Sequence of chain 1.B:
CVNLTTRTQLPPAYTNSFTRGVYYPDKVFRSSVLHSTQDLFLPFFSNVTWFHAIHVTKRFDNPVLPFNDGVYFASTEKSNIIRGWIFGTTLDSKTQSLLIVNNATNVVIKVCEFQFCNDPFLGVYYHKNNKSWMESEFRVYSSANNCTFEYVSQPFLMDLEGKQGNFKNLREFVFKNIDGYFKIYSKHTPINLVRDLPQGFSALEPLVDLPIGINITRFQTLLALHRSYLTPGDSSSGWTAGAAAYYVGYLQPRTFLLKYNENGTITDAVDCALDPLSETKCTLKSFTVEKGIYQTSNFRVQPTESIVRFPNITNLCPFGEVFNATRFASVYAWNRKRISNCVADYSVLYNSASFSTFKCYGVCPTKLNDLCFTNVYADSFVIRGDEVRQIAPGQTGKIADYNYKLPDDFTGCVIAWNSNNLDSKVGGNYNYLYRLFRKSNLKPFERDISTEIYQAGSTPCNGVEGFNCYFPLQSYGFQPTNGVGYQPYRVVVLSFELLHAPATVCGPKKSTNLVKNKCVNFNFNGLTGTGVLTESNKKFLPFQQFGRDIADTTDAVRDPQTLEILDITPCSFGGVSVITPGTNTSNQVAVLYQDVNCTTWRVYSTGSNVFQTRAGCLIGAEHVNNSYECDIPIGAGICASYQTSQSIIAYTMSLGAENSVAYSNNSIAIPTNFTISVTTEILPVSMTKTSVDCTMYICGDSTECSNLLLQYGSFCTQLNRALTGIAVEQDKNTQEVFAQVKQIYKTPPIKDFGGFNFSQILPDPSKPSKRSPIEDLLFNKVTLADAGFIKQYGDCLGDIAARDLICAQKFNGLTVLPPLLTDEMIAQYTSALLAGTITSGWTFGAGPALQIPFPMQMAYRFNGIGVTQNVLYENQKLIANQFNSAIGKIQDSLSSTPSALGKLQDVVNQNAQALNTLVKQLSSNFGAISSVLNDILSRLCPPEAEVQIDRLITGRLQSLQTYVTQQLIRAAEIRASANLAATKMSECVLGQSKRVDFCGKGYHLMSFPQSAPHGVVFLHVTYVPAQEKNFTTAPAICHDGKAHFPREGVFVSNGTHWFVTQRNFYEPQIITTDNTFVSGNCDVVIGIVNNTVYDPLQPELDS

Binding-site contacts:
Ligand atom C8 contacts residue ASN149 of chain 1.B at 3.7 Å.
Ligand atom O6 contacts residue HIS146 of chain 1.B at 4.4 Å.
Ligand atom C4 contacts residue ASN149 of chain 1.B at 4.4 Å.
Ligand atom C1 contacts residue HIS146 of chain 1.B at 4.4 Å.
Ligand atom C1 contacts residue ASN149 of chain 1.B at 1.5 Å.
Ligand atom C3 contacts residue MET153 of chain 1.B at 4.2 Å (hydrophobic).
Ligand atom O3 contacts residue MET153 of chain 1.B at 3.8 Å.
Ligand atom C6 contacts residue ASN148 of chain 1.B at 4.5 Å.
Ligand atom C7 contacts residue MET153 of chain 1.B at 3.6 Å (hydrophobic).
Ligand atom C2 contacts residue ASN149 of chain 1.B at 2.6 Å.
Ligand atom O6 contacts residue ASN148 of chain 1.B at 3.2 Å (h-bond).
Ligand atom O7 contacts residue ASN149 of chain 1.B at 3.9 Å.
Ligand atom N2 contacts residue MET153 of chain 1.B at 3.3 Å.
Ligand atom C5 contacts residue ASN149 of chain 1.B at 3.8 Å.
Ligand atom N2 contacts residue SER151 of chain 1.B at 4.2 Å.
Ligand atom C7 contacts residue ASN149 of chain 1.B at 3.4 Å.
Ligand atom C3 contacts residue ASN149 of chain 1.B at 4.0 Å.
Ligand atom C1 contacts residue ASN148 of chain 1.B at 3.5 Å.
Ligand atom C7 contacts residue SER151 of chain 1.B at 4.3 Å.
Ligand atom C5 contacts residue HIS146 of chain 1.B at 3.8 Å.
Ligand atom C2 contacts residue MET153 of chain 1.B at 4.4 Å (hydrophobic).
Ligand atom C8 contacts residue SER151 of chain 1.B at 3.6 Å.
Ligand atom O5 contacts residue ASN148 of chain 1.B at 4.0 Å.
Ligand atom C3 contacts residue HIS146 of chain 1.B at 4.3 Å.
Ligand atom N2 contacts residue ASN149 of chain 1.B at 2.8 Å (h-bond).
Ligand atom C4 contacts residue HIS146 of chain 1.B at 4.4 Å.
Ligand atom C8 contacts residue MET153 of chain 1.B at 3.4 Å (hydrophobic).
Ligand atom O5 contacts residue ASN149 of chain 1.B at 2.5 Å (h-bond).
Ligand atom O4 contacts residue HIS146 of chain 1.B at 3.8 Å.

This small molecule binds to this protein.
Small molecule (SMILES): CC(=O)N[C@@H]1[C@@H](O)[C@H](O)[C@@H](CO)O[C@H]1O